Sequence of chain 8.F:
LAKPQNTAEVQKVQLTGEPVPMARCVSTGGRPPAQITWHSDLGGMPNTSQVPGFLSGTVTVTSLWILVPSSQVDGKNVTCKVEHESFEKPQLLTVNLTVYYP

Binding-site contacts:
Ligand atom O5 contacts residue ASN47 of chain 8.F at 2.2 Å (h-bond).
Ligand atom N2 contacts residue ASN47 of chain 8.F at 3.2 Å (h-bond).
Ligand atom C4 contacts residue ASN47 of chain 8.F at 4.2 Å.
Ligand atom C1 contacts residue ASN47 of chain 8.F at 1.4 Å.
Ligand atom C6 contacts residue ASN47 of chain 8.F at 4.0 Å.
Ligand atom C2 contacts residue ASN47 of chain 8.F at 2.6 Å.
Ligand atom C7 contacts residue ASN47 of chain 8.F at 3.8 Å.
Ligand atom C3 contacts residue ASN47 of chain 8.F at 3.9 Å.
Ligand atom O7 contacts residue ASN47 of chain 8.F at 3.9 Å.
Ligand atom C5 contacts residue ASN47 of chain 8.F at 3.4 Å.

A small-molecule ligand and the protein it binds are described below.
Small molecule (SMILES): CC(=O)N[C@H]1[C@H](O[C@H]2[C@H](O)[C@@H](NC(C)=O)CO[C@@H]2CO)O[C@H](CO)[C@@H](O)[C@@H]1O